Sequence of chain 2.B:
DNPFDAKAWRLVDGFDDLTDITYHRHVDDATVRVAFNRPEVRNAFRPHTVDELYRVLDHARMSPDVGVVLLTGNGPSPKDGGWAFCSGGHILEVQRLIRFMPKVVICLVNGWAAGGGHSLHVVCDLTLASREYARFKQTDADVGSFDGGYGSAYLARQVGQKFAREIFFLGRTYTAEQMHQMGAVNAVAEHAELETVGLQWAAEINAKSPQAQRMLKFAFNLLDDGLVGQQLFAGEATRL

This small molecule binds to this protein.
Small molecule (SMILES): O=S(=O)(O)CCCN1CCN(CCO)CC1

Sequence of chain 2.C:
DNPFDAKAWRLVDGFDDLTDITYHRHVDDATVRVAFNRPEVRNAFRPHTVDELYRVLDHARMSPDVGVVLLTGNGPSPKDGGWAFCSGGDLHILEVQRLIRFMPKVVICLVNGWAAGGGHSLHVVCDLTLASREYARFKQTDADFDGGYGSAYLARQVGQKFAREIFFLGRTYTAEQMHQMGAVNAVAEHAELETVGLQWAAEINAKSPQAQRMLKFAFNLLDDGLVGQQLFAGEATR

Sequence of chain 2.A:
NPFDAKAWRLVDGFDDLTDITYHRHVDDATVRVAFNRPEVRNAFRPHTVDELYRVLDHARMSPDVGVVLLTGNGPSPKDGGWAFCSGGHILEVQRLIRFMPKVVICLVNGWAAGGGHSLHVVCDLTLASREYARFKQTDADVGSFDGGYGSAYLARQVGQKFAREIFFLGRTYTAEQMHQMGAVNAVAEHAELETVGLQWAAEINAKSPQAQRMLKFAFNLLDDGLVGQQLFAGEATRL

Binding-site contacts:
Ligand atom N1 contacts residue GLN228 of chain 2.A at 4.0 Å.
Ligand atom O8 contacts residue MET252 of chain 2.B at 3.5 Å (h-bond).
Ligand atom O8 contacts residue GLN251 of chain 2.B at 3.1 Å (h-bond).
Ligand atom C6 contacts residue GLN228 of chain 2.C at 3.5 Å.
Ligand atom C7 contacts residue VAL229 of chain 2.B at 3.3 Å (hydrophobic).
Ligand atom C2 contacts residue VAL229 of chain 2.A at 3.5 Å (hydrophobic).
Ligand atom C6 contacts residue GLY230 of chain 2.C at 3.3 Å.
Ligand atom C7 contacts residue GLY253 of chain 2.C at 4.1 Å.
Ligand atom C8 contacts residue PHE233 of chain 2.B at 3.9 Å (hydrophobic).
Ligand atom O3S contacts residue ARG227 of chain 2.B at 3.0 Å.
Ligand atom C11 contacts residue ALA226 of chain 2.C at 4.0 Å (hydrophobic).
Ligand atom N1 contacts residue GLY230 of chain 2.A at 4.0 Å.
Ligand atom C8 contacts residue VAL229 of chain 2.B at 3.6 Å (hydrophobic).
Ligand atom C9 contacts residue GLY230 of chain 2.A at 3.4 Å.
Ligand atom O2S contacts residue ARG227 of chain 2.B at 4.1 Å.
Ligand atom C5 contacts residue VAL229 of chain 2.C at 3.4 Å (hydrophobic).
Ligand atom C7 contacts residue GLN228 of chain 2.C at 3.9 Å.
Ligand atom C3 contacts residue MET252 of chain 2.B at 3.9 Å (hydrophobic).
Ligand atom C5 contacts residue GLN228 of chain 2.C at 3.2 Å.
Ligand atom O1S contacts residue ALA226 of chain 2.C at 3.9 Å.
Ligand atom N4 contacts residue MET252 of chain 2.C at 4.0 Å.
Ligand atom C7 contacts residue MET252 of chain 2.B at 3.9 Å (hydrophobic).
Ligand atom C2 contacts residue GLY230 of chain 2.A at 3.8 Å.
Ligand atom C8 contacts residue MET252 of chain 2.B at 2.7 Å (hydrophobic).
Ligand atom C2 contacts residue GLN228 of chain 2.B at 3.2 Å.
Ligand atom O3S contacts residue ALA226 of chain 2.B at 3.5 Å (h-bond).
Ligand atom O2S contacts residue ARG227 of chain 2.A at 2.9 Å.
Ligand atom O2S contacts residue ARG227 of chain 2.C at 3.9 Å.
Ligand atom C11 contacts residue ARG227 of chain 2.A at 3.5 Å.
Ligand atom O1S contacts residue ARG227 of chain 2.C at 3.1 Å.
Ligand atom C6 contacts residue VAL229 of chain 2.C at 3.2 Å (hydrophobic).
Ligand atom C9 contacts residue GLN228 of chain 2.A at 4.0 Å.
Ligand atom C11 contacts residue ALA226 of chain 2.A at 3.9 Å (hydrophobic).
Ligand atom C3 contacts residue GLN228 of chain 2.B at 3.7 Å.
Ligand atom C5 contacts residue GLY230 of chain 2.C at 4.0 Å.
Ligand atom C9 contacts residue ALA226 of chain 2.A at 4.1 Å (hydrophobic).
Ligand atom C8 contacts residue GLN251 of chain 2.B at 4.0 Å.
Ligand atom C9 contacts residue VAL229 of chain 2.A at 4.0 Å (hydrophobic).
Ligand atom C5 contacts residue MET252 of chain 2.C at 3.5 Å (hydrophobic).
Ligand atom C7 contacts residue MET252 of chain 2.C at 3.8 Å (hydrophobic).